Sequence of chain 1.A:
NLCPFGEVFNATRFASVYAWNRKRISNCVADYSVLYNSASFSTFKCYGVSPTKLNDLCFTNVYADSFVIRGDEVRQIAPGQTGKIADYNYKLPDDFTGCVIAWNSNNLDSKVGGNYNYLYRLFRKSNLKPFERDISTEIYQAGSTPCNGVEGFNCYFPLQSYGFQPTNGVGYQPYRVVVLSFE

This protein binds this small molecule.
Small molecule (SMILES): CC(=O)N[C@@H]1[C@@H](O)[C@H](O)[C@@H](CO)O[C@H]1O

Binding-site contacts:
Ligand atom C2 contacts residue ASN20 of chain 1.A at 2.5 Å.
Ligand atom C8 contacts residue PHE19 of chain 1.A at 3.5 Å (hydrophobic).
Ligand atom C3 contacts residue ASN20 of chain 1.A at 3.8 Å.
Ligand atom C5 contacts residue ASN20 of chain 1.A at 3.7 Å.
Ligand atom C7 contacts residue ASN20 of chain 1.A at 3.0 Å.
Ligand atom C8 contacts residue GLY16 of chain 1.A at 3.8 Å.
Ligand atom C7 contacts residue PHE15 of chain 1.A at 3.9 Å (hydrophobic).
Ligand atom O7 contacts residue PHE15 of chain 1.A at 3.8 Å.
Ligand atom C7 contacts residue PHE19 of chain 1.A at 4.3 Å (hydrophobic).
Ligand atom C7 contacts residue GLY16 of chain 1.A at 3.7 Å.
Ligand atom O7 contacts residue ASN20 of chain 1.A at 2.6 Å (h-bond).
Ligand atom N2 contacts residue ASN20 of chain 1.A at 3.0 Å (h-bond).
Ligand atom C4 contacts residue ASN20 of chain 1.A at 4.2 Å.
Ligand atom O7 contacts residue GLY16 of chain 1.A at 3.0 Å.
Ligand atom C8 contacts residue PHE15 of chain 1.A at 3.1 Å (hydrophobic).
Ligand atom C1 contacts residue ASN20 of chain 1.A at 1.4 Å.
Ligand atom O5 contacts residue ASN20 of chain 1.A at 2.3 Å (h-bond).
Ligand atom C8 contacts residue ASN20 of chain 1.A at 4.3 Å.